This small molecule binds to this protein.
Small molecule (SMILES): CC(=O)N[C@H]1[C@H](O[C@H]2[C@H](O)[C@@H](NC(C)=O)CO[C@@H]2CO)O[C@H](CO)[C@@H](O[C@@H]2O[C@H](CO)[C@@H](O)[C@H](O)[C@@H]2O)[C@@H]1O

Binding-site contacts:
Ligand atom O7 contacts residue ASN83 of chain 1.O at 4.0 Å.
Ligand atom C3 contacts residue ASN114 of chain 1.O at 3.9 Å.
Ligand atom C1 contacts residue ASN138 of chain 1.O at 4.3 Å.
Ligand atom C5 contacts residue ASN114 of chain 1.O at 3.6 Å.
Ligand atom O5 contacts residue ASN114 of chain 1.O at 2.3 Å (h-bond).
Ligand atom O5 contacts residue ASN138 of chain 1.O at 4.0 Å.
Ligand atom O7 contacts residue ASN114 of chain 1.O at 4.3 Å.
Ligand atom C7 contacts residue GLU82 of chain 1.O at 3.5 Å.
Ligand atom C4 contacts residue ASN114 of chain 1.O at 4.3 Å.
Ligand atom C8 contacts residue ARG164 of chain 1.O at 4.3 Å.
Ligand atom O6 contacts residue ASN138 of chain 1.O at 4.4 Å.
Ligand atom C2 contacts residue ASN114 of chain 1.O at 2.6 Å.
Ligand atom O7 contacts residue GLU82 of chain 1.O at 3.6 Å (salt-bridge).
Ligand atom N2 contacts residue ASN114 of chain 1.O at 3.0 Å (h-bond).
Ligand atom C6 contacts residue THR116 of chain 1.O at 4.0 Å.
Ligand atom O6 contacts residue THR116 of chain 1.O at 4.1 Å.
Ligand atom C1 contacts residue GLU82 of chain 1.O at 3.8 Å.
Ligand atom C2 contacts residue GLU82 of chain 1.O at 3.9 Å.
Ligand atom C8 contacts residue GLU82 of chain 1.O at 3.5 Å.
Ligand atom C1 contacts residue ASN114 of chain 1.O at 1.4 Å.
Ligand atom O5 contacts residue GLU82 of chain 1.O at 4.4 Å.
Ligand atom C5 contacts residue ASN138 of chain 1.O at 4.0 Å.
Ligand atom N2 contacts residue GLU82 of chain 1.O at 3.6 Å.
Ligand atom C8 contacts residue ASN138 of chain 1.O at 4.2 Å.
Ligand atom C7 contacts residue ASN114 of chain 1.O at 4.0 Å.

Sequence of chain 1.O:
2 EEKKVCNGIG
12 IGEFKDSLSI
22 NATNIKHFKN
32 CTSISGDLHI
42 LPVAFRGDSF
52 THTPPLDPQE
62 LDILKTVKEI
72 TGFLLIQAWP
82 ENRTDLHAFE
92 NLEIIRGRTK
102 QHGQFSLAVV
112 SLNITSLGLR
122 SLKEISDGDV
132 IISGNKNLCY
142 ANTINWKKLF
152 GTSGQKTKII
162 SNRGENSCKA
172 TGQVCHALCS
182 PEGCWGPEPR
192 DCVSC